Binding-site contacts:
Ligand atom O5 contacts residue ASN59 of chain 1.A at 2.4 Å (h-bond).
Ligand atom O6 contacts residue THR62 of chain 1.A at 4.0 Å.
Ligand atom C3 contacts residue ASN59 of chain 1.A at 3.8 Å.
Ligand atom N2 contacts residue ASN59 of chain 1.A at 2.9 Å (h-bond).
Ligand atom C4 contacts residue ASN59 of chain 1.A at 4.3 Å.
Ligand atom C2 contacts residue ASN59 of chain 1.A at 2.5 Å.
Ligand atom C7 contacts residue ASN59 of chain 1.A at 3.6 Å.
Ligand atom C6 contacts residue THR62 of chain 1.A at 4.4 Å.
Ligand atom C1 contacts residue SER61 of chain 1.A at 3.5 Å.
Ligand atom C1 contacts residue ASN59 of chain 1.A at 1.4 Å.
Ligand atom C5 contacts residue SER61 of chain 1.A at 3.9 Å.
Ligand atom O7 contacts residue ASN59 of chain 1.A at 4.0 Å.
Ligand atom O5 contacts residue SER61 of chain 1.A at 3.7 Å.
Ligand atom C5 contacts residue ASN59 of chain 1.A at 3.8 Å.

Sequence of chain 1.A:
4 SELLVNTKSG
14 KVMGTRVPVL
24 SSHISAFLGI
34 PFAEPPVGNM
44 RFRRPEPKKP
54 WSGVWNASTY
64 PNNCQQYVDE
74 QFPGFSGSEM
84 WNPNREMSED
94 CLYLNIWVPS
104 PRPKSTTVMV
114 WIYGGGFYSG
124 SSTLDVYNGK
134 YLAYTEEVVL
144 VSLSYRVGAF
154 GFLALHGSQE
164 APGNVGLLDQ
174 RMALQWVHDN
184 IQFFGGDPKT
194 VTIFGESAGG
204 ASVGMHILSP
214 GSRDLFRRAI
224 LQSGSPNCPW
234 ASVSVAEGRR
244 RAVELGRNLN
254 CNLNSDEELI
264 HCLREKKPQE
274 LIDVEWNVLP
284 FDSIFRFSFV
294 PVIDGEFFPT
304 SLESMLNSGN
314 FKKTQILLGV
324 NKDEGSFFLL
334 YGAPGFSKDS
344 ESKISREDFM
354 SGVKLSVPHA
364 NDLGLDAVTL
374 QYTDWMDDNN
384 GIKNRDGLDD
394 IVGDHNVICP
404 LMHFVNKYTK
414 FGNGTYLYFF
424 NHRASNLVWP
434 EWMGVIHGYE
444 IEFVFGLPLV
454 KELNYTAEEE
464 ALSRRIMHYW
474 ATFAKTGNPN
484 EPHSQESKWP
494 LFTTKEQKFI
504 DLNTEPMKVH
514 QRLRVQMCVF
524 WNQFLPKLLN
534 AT

This small molecule binds to this protein.
Small molecule (SMILES): CC(=O)N[C@@H]1[C@@H](O)[C@H](O)[C@@H](CO)O[C@H]1O